Sequence of chain 1.A:
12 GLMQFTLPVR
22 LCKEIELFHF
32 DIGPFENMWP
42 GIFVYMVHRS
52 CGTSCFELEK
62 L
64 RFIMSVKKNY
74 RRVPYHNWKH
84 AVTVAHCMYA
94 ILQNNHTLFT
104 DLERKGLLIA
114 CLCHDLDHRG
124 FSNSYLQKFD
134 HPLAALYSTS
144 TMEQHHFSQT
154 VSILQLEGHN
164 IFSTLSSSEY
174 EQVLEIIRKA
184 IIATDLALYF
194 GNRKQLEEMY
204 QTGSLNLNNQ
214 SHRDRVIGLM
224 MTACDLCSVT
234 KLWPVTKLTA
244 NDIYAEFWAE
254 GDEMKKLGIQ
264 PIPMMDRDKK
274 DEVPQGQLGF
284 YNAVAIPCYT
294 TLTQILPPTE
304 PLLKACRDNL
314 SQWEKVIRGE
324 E

The small molecule below binds the protein below.
Small molecule (SMILES): Cc1cc(C)n(CCNC(=O)Nc2ccnn2-c2ccccc2)n1

Binding-site contacts:
Ligand atom C19 contacts residue THR239 of chain 1.A at 3.8 Å.
Ligand atom C11 contacts residue VAL232 of chain 1.A at 3.9 Å (hydrophobic).
Ligand atom N5 contacts residue PHE283 of chain 1.A at 3.3 Å.
Ligand atom C13 contacts residue PHE283 of chain 1.A at 3.8 Å (hydrophobic).
Ligand atom N2 contacts residue MET267 of chain 1.A at 3.7 Å.
Ligand atom N5 contacts residue MET267 of chain 1.A at 3.6 Å.
Ligand atom C23 contacts residue VAL287 of chain 1.A at 3.9 Å (hydrophobic).
Ligand atom C11 contacts residue ILE246 of chain 1.A at 4.0 Å (hydrophobic).
Ligand atom C18 contacts residue LEU229 of chain 1.A at 4.0 Å (hydrophobic).
Ligand atom C21 contacts residue MET267 of chain 1.A at 3.1 Å (hydrophobic).
Ligand atom N2 contacts residue PHE283 of chain 1.A at 4.0 Å.
Ligand atom O14 contacts residue PHE250 of chain 1.A at 3.5 Å.
Ligand atom C23 contacts residue ALA286 of chain 1.A at 4.0 Å (hydrophobic).
Ligand atom N4 contacts residue VAL232 of chain 1.A at 3.9 Å.
Ligand atom C15 contacts residue PHE283 of chain 1.A at 3.7 Å (hydrophobic).
Ligand atom C24 contacts residue GLY282 of chain 1.A at 3.7 Å.
Ligand atom C15 contacts residue GLN280 of chain 1.A at 3.6 Å.
Ligand atom C19 contacts residue ALA243 of chain 1.A at 3.8 Å (hydrophobic).
Ligand atom C1 contacts residue PHE283 of chain 1.A at 3.8 Å (hydrophobic).
Ligand atom C22 contacts residue MET267 of chain 1.A at 4.0 Å (hydrophobic).
Ligand atom C19 contacts residue SER231 of chain 1.A at 4.0 Å.
Ligand atom N16 contacts residue PHE250 of chain 1.A at 3.8 Å.
Ligand atom C12 contacts residue LEU189 of chain 1.A at 4.0 Å (hydrophobic).
Ligand atom C7 contacts residue VAL232 of chain 1.A at 4.0 Å (hydrophobic).
Ligand atom C9 contacts residue PHE283 of chain 1.A at 3.4 Å (hydrophobic).
Ligand atom C9 contacts residue PHE250 of chain 1.A at 3.8 Å (hydrophobic).
Ligand atom O14 contacts residue PHE283 of chain 1.A at 3.6 Å.
Ligand atom N4 contacts residue GLN280 of chain 1.A at 3.4 Å (h-bond).
Ligand atom C13 contacts residue MET267 of chain 1.A at 3.8 Å (hydrophobic).
Ligand atom N16 contacts residue PHE283 of chain 1.A at 3.8 Å.
Ligand atom N16 contacts residue GLN280 of chain 1.A at 3.5 Å (h-bond).
Ligand atom C22 contacts residue GLY279 of chain 1.A at 3.9 Å.
Ligand atom C24 contacts residue PHE283 of chain 1.A at 3.6 Å (hydrophobic).
Ligand atom C22 contacts residue PHE283 of chain 1.A at 3.9 Å (hydrophobic).
Ligand atom C17 contacts residue GLN280 of chain 1.A at 3.2 Å.
Ligand atom C17 contacts residue PHE250 of chain 1.A at 3.9 Å (hydrophobic).
Ligand atom C20 contacts residue VAL287 of chain 1.A at 3.7 Å (hydrophobic).
Ligand atom N4 contacts residue ILE246 of chain 1.A at 4.0 Å.
Ligand atom C1 contacts residue MET267 of chain 1.A at 3.8 Å (hydrophobic).
Ligand atom C20 contacts residue PHE283 of chain 1.A at 4.0 Å (hydrophobic).